Binding-site contacts:
Ligand atom O5 contacts residue ASN301 of chain 1.A at 2.4 Å (h-bond).
Ligand atom O7 contacts residue ASN301 of chain 1.A at 2.8 Å (h-bond).
Ligand atom C8 contacts residue ASN379 of chain 1.A at 4.3 Å.
Ligand atom O5 contacts residue THR383 of chain 1.A at 3.8 Å.
Ligand atom C1 contacts residue THR383 of chain 1.A at 3.8 Å.
Ligand atom C5 contacts residue THR383 of chain 1.A at 3.7 Å.
Ligand atom C5 contacts residue ASN301 of chain 1.A at 3.6 Å.
Ligand atom N2 contacts residue HIS299 of chain 1.A at 2.6 Å (h-bond).
Ligand atom C2 contacts residue HIS299 of chain 1.A at 3.6 Å.
Ligand atom C2 contacts residue ASN301 of chain 1.A at 2.4 Å.
Ligand atom N2 contacts residue ASN301 of chain 1.A at 2.7 Å (h-bond).
Ligand atom C8 contacts residue THR267 of chain 1.A at 2.9 Å.
Ligand atom C6 contacts residue THR383 of chain 1.A at 4.5 Å.
Ligand atom O3 contacts residue HIS299 of chain 1.A at 3.9 Å.
Ligand atom C1 contacts residue HIS299 of chain 1.A at 4.1 Å.
Ligand atom C3 contacts residue ASN301 of chain 1.A at 3.7 Å.
Ligand atom O6 contacts residue SER381 of chain 1.A at 3.3 Å (h-bond).
Ligand atom C4 contacts residue ASN301 of chain 1.A at 4.2 Å.
Ligand atom C8 contacts residue ASN301 of chain 1.A at 4.1 Å.
Ligand atom C7 contacts residue HIS299 of chain 1.A at 3.4 Å.
Ligand atom O7 contacts residue ASN265 of chain 1.A at 4.5 Å.
Ligand atom C8 contacts residue HIS299 of chain 1.A at 3.2 Å.
Ligand atom C1 contacts residue ASN301 of chain 1.A at 1.4 Å.
Ligand atom C7 contacts residue ASN301 of chain 1.A at 2.9 Å.
Ligand atom C7 contacts residue THR267 of chain 1.A at 4.2 Å.
Ligand atom C3 contacts residue HIS299 of chain 1.A at 3.7 Å.
Ligand atom C8 contacts residue CYS266 of chain 1.A at 4.0 Å (hydrophobic).

The small molecule below binds the protein below.
Small molecule (SMILES): CC(=O)N[C@H]1[C@H](O[C@H]2[C@H](O)[C@@H](NC(C)=O)CO[C@@H]2CO)O[C@H](CO)[C@@H](O)[C@@H]1O

Sequence of chain 1.A:
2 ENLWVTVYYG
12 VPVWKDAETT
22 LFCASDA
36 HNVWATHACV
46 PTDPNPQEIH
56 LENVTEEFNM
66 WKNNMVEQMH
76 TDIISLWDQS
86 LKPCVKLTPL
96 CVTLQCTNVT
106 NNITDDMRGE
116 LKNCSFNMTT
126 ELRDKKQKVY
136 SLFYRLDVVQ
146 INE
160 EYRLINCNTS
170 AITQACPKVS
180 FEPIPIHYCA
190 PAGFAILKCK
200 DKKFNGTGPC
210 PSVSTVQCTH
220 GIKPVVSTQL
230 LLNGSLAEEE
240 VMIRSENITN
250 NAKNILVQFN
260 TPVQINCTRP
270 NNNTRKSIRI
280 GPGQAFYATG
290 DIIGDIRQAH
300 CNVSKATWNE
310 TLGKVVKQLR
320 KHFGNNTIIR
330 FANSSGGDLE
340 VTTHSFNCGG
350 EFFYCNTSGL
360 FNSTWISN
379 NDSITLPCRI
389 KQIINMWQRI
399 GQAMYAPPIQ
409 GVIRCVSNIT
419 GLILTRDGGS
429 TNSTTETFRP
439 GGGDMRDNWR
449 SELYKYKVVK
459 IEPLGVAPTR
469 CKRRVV